Sequence of chain 1.D:
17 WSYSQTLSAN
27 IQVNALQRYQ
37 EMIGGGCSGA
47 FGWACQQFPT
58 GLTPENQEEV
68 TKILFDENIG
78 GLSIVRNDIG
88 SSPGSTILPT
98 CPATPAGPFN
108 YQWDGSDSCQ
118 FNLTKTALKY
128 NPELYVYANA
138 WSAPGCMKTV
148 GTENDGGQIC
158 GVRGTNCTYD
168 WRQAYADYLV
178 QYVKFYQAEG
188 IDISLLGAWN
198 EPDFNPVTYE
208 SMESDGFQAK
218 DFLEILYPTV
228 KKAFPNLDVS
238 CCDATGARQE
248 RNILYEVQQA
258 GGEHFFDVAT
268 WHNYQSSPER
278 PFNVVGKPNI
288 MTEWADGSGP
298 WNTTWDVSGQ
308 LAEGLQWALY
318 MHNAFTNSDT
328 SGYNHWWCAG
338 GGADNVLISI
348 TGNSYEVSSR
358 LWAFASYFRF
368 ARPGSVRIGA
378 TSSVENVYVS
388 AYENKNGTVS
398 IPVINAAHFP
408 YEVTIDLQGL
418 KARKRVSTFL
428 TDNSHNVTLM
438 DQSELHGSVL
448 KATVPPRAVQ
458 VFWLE

Binding-site contacts:
Ligand atom O6 contacts residue NAG2 of chain 1.O at 3.9 Å.
Ligand atom C6 contacts residue SER351 of chain 1.D at 3.6 Å.
Ligand atom O6 contacts residue GLU353 of chain 1.D at 2.7 Å (salt-bridge).
Ligand atom C6 contacts residue VAL354 of chain 1.D at 3.3 Å (hydrophobic).
Ligand atom N2 contacts residue THR300 of chain 1.D at 3.0 Å (h-bond).
Ligand atom C8 contacts residue THR300 of chain 1.D at 3.4 Å.
Ligand atom O3 contacts residue NAG2 of chain 1.O at 4.2 Å.
Ligand atom O6 contacts residue SER351 of chain 1.D at 4.0 Å.
Ligand atom C5 contacts residue TRP359 of chain 1.D at 4.1 Å (hydrophobic).
Ligand atom C6 contacts residue TRP359 of chain 1.D at 4.0 Å (hydrophobic).
Ligand atom O4 contacts residue GLU353 of chain 1.D at 3.4 Å.
Ligand atom C4 contacts residue ASN433 of chain 1.D at 4.2 Å.
Ligand atom O3 contacts residue THR300 of chain 1.D at 4.2 Å.
Ligand atom O2 contacts residue NAG2 of chain 1.O at 2.3 Å (h-bond).
Ligand atom C7 contacts residue ASN433 of chain 1.D at 3.8 Å.
Ligand atom O6 contacts residue VAL354 of chain 1.D at 2.4 Å (h-bond).
Ligand atom C6 contacts residue GLU353 of chain 1.D at 3.7 Å.
Ligand atom O2 contacts residue GLU353 of chain 1.D at 2.7 Å (salt-bridge).
Ligand atom C1 contacts residue NAG2 of chain 1.O at 3.7 Å.
Ligand atom O5 contacts residue TRP359 of chain 1.D at 3.0 Å (h-bond).
Ligand atom O7 contacts residue ASN433 of chain 1.D at 4.1 Å.
Ligand atom C3 contacts residue GLU353 of chain 1.D at 4.3 Å.
Ligand atom C7 contacts residue THR300 of chain 1.D at 3.7 Å.
Ligand atom C3 contacts residue ASN433 of chain 1.D at 3.8 Å.
Ligand atom C2 contacts residue NAG2 of chain 1.O at 3.1 Å.
Ligand atom C5 contacts residue ASN433 of chain 1.D at 3.6 Å.
Ligand atom N2 contacts residue ASN433 of chain 1.D at 3.0 Å (h-bond).
Ligand atom C2 contacts residue GLU353 of chain 1.D at 3.3 Å.
Ligand atom C2 contacts residue THR300 of chain 1.D at 4.0 Å.
Ligand atom C1 contacts residue TRP359 of chain 1.D at 3.8 Å (hydrophobic).
Ligand atom C1 contacts residue ASN433 of chain 1.D at 1.4 Å.
Ligand atom O3 contacts residue NAG2 of chain 1.O at 3.6 Å.
Ligand atom O6 contacts residue TRP359 of chain 1.D at 4.1 Å.
Ligand atom C2 contacts residue ASN433 of chain 1.D at 2.5 Å.
Ligand atom C1 contacts residue GLU353 of chain 1.D at 4.1 Å.
Ligand atom C3 contacts residue THR300 of chain 1.D at 4.0 Å.
Ligand atom C3 contacts residue NAG2 of chain 1.O at 4.3 Å.
Ligand atom C8 contacts residue THR301 of chain 1.D at 3.7 Å.
Ligand atom C5 contacts residue GLU353 of chain 1.D at 4.0 Å.
Ligand atom O5 contacts residue ASN433 of chain 1.D at 2.3 Å (h-bond).

The protein below binds the small molecule below.
Small molecule (SMILES): CC(=O)N[C@H]1[C@H](O[C@H]2[C@H](O)[C@@H](NC(C)=O)CO[C@@H]2CO)O[C@H](CO)[C@@H](O[C@@H]2O[C@H](CO[C@H]3O[C@H](CO)[C@@H](O)[C@H](O)[C@@H]3O)[C@@H](O)[C@H](O[C@H]3O[C@H](CO)[C@@H](O)[C@H](O)[C@@H]3O)[C@@H]2O)[C@@H]1O